Sequence of chain 2.A:
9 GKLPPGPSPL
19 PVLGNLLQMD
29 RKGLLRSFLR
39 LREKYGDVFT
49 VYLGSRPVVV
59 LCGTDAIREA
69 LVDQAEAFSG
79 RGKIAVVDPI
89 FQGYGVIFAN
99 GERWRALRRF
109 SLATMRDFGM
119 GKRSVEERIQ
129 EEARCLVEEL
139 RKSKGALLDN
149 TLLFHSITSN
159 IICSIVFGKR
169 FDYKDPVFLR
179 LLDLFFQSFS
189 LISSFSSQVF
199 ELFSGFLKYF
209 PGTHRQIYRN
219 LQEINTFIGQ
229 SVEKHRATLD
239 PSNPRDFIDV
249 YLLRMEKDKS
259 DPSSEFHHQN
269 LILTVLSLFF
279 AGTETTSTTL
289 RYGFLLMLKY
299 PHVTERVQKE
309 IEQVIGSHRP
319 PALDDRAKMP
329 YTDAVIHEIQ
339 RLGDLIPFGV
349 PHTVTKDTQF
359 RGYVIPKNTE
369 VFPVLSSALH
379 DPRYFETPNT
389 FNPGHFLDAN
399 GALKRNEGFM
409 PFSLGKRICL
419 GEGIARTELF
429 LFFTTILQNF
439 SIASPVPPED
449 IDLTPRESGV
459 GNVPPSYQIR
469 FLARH

Binding-site contacts:
Ligand atom O14 contacts residue ARG106 of chain 2.A at 3.7 Å.
Ligand atom O22 contacts residue ARG415 of chain 2.A at 3.8 Å.
Ligand atom C24 contacts residue ARG106 of chain 2.A at 3.8 Å.
Ligand atom C1 contacts residue ARG106 of chain 2.A at 4.0 Å.
Ligand atom C16 contacts residue ARG106 of chain 2.A at 3.7 Å.
Ligand atom O23 contacts residue LEU418 of chain 2.A at 4.1 Å.
Ligand atom C16 contacts residue LEU418 of chain 2.A at 4.2 Å (hydrophobic).
Ligand atom O20 contacts residue ARG106 of chain 2.A at 3.1 Å (salt-bridge).
Ligand atom C8 contacts residue VAL197 of chain 1.A at 4.1 Å (hydrophobic).
Ligand atom C19 contacts residue LEU110 of chain 2.A at 3.5 Å (hydrophobic).
Ligand atom O22 contacts residue HEM1 of chain 2.B at 3.1 Å.
Ligand atom O23 contacts residue ARG106 of chain 2.A at 4.2 Å.
Ligand atom C2 contacts residue SER109 of chain 2.A at 3.9 Å.
Ligand atom O31 contacts residue LEU110 of chain 2.A at 3.6 Å.
Ligand atom C8 contacts residue PHE201 of chain 1.A at 3.8 Å (hydrophobic).
Ligand atom C10 contacts residue PHE89 of chain 1.A at 3.9 Å (hydrophobic).
Ligand atom C2 contacts residue LEU105 of chain 2.A at 4.3 Å (hydrophobic).
Ligand atom O25 contacts residue ARG106 of chain 2.A at 3.3 Å (salt-bridge).
Ligand atom C3 contacts residue TMI1 of chain 2.C at 3.5 Å.
Ligand atom O34 contacts residue HEM1 of chain 2.B at 3.6 Å (h-bond).
Ligand atom O12 contacts residue ARG106 of chain 2.A at 4.1 Å.
Ligand atom O21 contacts residue HEM1 of chain 2.B at 2.5 Å (h-bond).
Ligand atom O34 contacts residue LYS414 of chain 2.A at 3.9 Å.
Ligand atom C17 contacts residue LEU418 of chain 2.A at 3.7 Å (hydrophobic).
Ligand atom C5 contacts residue LEU276 of chain 2.A at 4.2 Å (hydrophobic).
Ligand atom C15 contacts residue LEU418 of chain 2.A at 4.1 Å (hydrophobic).
Ligand atom C26 contacts residue LEU110 of chain 2.A at 4.3 Å (hydrophobic).
Ligand atom C11 contacts residue PHE89 of chain 1.A at 3.6 Å (hydrophobic).
Ligand atom C5 contacts residue LEU105 of chain 2.A at 4.1 Å (hydrophobic).
Ligand atom C8 contacts residue LEU200 of chain 1.A at 4.0 Å (hydrophobic).
Ligand atom C19 contacts residue ARG106 of chain 2.A at 3.8 Å.
Ligand atom C11 contacts residue LEU105 of chain 2.A at 4.3 Å (hydrophobic).
Ligand atom C17 contacts residue HEM1 of chain 2.B at 3.2 Å.
Ligand atom O21 contacts residue ARG415 of chain 2.A at 3.8 Å.
Ligand atom C9 contacts residue LEU200 of chain 1.A at 3.6 Å (hydrophobic).
Ligand atom C11 contacts residue TRP102 of chain 2.A at 4.3 Å (hydrophobic).
Ligand atom C1 contacts residue SER109 of chain 2.A at 3.7 Å.
Ligand atom O32 contacts residue LEU110 of chain 2.A at 4.3 Å.
Ligand atom C5 contacts residue TRP102 of chain 2.A at 4.3 Å (hydrophobic).
Ligand atom C18 contacts residue HEM1 of chain 2.B at 3.9 Å.

The small molecule below binds the protein below.
Small molecule (SMILES): OC[C@H]1O[C@H](O[C@H]2[C@H](O)[C@@H](O)[C@H](OCCCCCC3CCCCC3)O[C@@H]2CO)[C@H](O)[C@@H](O)[C@@H]1O

Sequence of chain 1.A:
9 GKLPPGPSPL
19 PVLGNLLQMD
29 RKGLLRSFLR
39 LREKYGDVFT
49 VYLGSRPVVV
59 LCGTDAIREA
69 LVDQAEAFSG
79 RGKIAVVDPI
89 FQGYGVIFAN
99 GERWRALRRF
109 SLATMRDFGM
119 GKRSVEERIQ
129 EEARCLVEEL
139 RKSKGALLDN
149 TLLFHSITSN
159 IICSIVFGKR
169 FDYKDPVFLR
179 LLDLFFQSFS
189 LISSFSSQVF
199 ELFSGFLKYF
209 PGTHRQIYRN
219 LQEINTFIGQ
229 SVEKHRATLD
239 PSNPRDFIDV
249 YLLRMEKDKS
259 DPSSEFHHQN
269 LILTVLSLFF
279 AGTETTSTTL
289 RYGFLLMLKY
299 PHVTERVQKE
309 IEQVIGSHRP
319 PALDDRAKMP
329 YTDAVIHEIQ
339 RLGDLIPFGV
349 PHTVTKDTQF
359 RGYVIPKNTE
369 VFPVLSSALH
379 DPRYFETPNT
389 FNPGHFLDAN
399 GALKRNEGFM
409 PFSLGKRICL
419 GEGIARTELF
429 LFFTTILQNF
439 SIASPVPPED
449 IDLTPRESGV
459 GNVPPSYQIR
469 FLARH